Sequence of chain 3.A:
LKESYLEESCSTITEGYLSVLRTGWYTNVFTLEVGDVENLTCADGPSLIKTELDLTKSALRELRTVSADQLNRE

Binding-site contacts:
Ligand atom C1 contacts residue ASP54 of chain 3.A at 3.7 Å.
Ligand atom C4 contacts residue ASN57 of chain 3.A at 4.2 Å.
Ligand atom C2 contacts residue ASN57 of chain 3.A at 2.6 Å.
Ligand atom C5 contacts residue ASN57 of chain 3.A at 3.6 Å.
Ligand atom O5 contacts residue ASN57 of chain 3.A at 2.3 Å (h-bond).
Ligand atom O5 contacts residue ASP54 of chain 3.A at 3.8 Å.
Ligand atom C1 contacts residue ASN57 of chain 3.A at 1.5 Å.
Ligand atom N2 contacts residue ASN57 of chain 3.A at 3.3 Å (h-bond).
Ligand atom O6 contacts residue ASN57 of chain 3.A at 4.2 Å.
Ligand atom O7 contacts residue ASN57 of chain 3.A at 2.5 Å (h-bond).
Ligand atom C7 contacts residue ASN57 of chain 3.A at 3.3 Å.
Ligand atom C3 contacts residue ASN57 of chain 3.A at 3.9 Å.

A protein and the small-molecule ligand that binds it are described below.
Small molecule (SMILES): CC(=O)N[C@@H]1[C@@H](O)[C@H](O)[C@@H](CO)O[C@H]1O